Sequence of chain 1.A:
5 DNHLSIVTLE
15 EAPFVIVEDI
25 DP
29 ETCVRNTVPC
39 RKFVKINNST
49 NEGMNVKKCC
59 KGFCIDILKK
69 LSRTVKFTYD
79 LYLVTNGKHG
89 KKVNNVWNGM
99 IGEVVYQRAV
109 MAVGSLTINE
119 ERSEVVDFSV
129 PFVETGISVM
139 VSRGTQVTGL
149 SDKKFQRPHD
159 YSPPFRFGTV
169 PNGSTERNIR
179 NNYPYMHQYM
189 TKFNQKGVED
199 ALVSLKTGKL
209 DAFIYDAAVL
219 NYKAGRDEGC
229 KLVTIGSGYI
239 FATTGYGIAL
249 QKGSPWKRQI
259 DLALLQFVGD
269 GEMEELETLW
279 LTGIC

Binding-site contacts:
Ligand atom N2 contacts residue GLU132 of chain 1.A at 3.5 Å.
Ligand atom C contacts residue LYS143 of chain 1.B at 3.5 Å.
Ligand atom N1 contacts residue TYR144 of chain 1.B at 3.4 Å.
Ligand atom C14 contacts residue PRO141 of chain 1.B at 3.4 Å (hydrophobic).
Ligand atom C13 contacts residue PRO141 of chain 1.B at 3.7 Å (hydrophobic).
Ligand atom C11 contacts residue GLY243 of chain 1.A at 3.5 Å.
Ligand atom C8 contacts residue PRO129 of chain 1.A at 3.6 Å (hydrophobic).
Ligand atom C10 contacts residue THR242 of chain 1.A at 3.3 Å.
Ligand atom C14 contacts residue HIS273 of chain 1.B at 3.6 Å.
Ligand atom O contacts residue TYR144 of chain 1.B at 3.5 Å.
Ligand atom C11 contacts residue THR242 of chain 1.A at 3.7 Å.
Ligand atom C9 contacts residue THR242 of chain 1.A at 3.6 Å.
Ligand atom C10 contacts residue PRO129 of chain 1.A at 3.6 Å (hydrophobic).
Ligand atom C10 contacts residue GLY243 of chain 1.A at 3.5 Å.
Ligand atom C2 contacts residue GLU132 of chain 1.A at 3.7 Å.
Ligand atom C6 contacts residue PRO129 of chain 1.A at 3.7 Å (hydrophobic).
Ligand atom S contacts residue VAL131 of chain 1.A at 3.5 Å.
Ligand atom C5 contacts residue TYR144 of chain 1.B at 3.3 Å (hydrophobic).
Ligand atom O contacts residue PRO141 of chain 1.B at 3.4 Å.
Ligand atom C4 contacts residue TYR144 of chain 1.B at 3.5 Å (hydrophobic).
Ligand atom N1 contacts residue PRO129 of chain 1.A at 3.5 Å.
Ligand atom S contacts residue PHE130 of chain 1.A at 3.7 Å.
Ligand atom C2 contacts residue THR242 of chain 1.A at 3.2 Å.
Ligand atom C11 contacts residue PRO129 of chain 1.A at 3.7 Å (hydrophobic).
Ligand atom C8 contacts residue VAL266 of chain 1.A at 3.6 Å (hydrophobic).
Ligand atom N contacts residue THR242 of chain 1.A at 3.6 Å (h-bond).
Ligand atom C5 contacts residue PRO129 of chain 1.A at 3.6 Å (hydrophobic).
Ligand atom N3 contacts residue PRO129 of chain 1.A at 3.7 Å.
Ligand atom C7 contacts residue TYR144 of chain 1.B at 3.7 Å (hydrophobic).
Ligand atom C6 contacts residue TYR144 of chain 1.B at 3.7 Å (hydrophobic).
Ligand atom C contacts residue TYR144 of chain 1.B at 3.4 Å (hydrophobic).
Ligand atom C1 contacts residue THR241 of chain 1.A at 3.6 Å.
Ligand atom C7 contacts residue PRO129 of chain 1.A at 3.4 Å (hydrophobic).
Ligand atom C5 contacts residue PRO141 of chain 1.B at 3.6 Å (hydrophobic).
Ligand atom C4 contacts residue PRO141 of chain 1.B at 3.5 Å (hydrophobic).
Ligand atom S contacts residue GLU132 of chain 1.A at 3.5 Å (salt-bridge).
Ligand atom C3 contacts residue TYR144 of chain 1.B at 3.7 Å (hydrophobic).
Ligand atom N3 contacts residue TYR144 of chain 1.B at 3.5 Å.
Ligand atom O contacts residue GLY250 of chain 1.B at 3.5 Å.
Ligand atom S contacts residue TYR144 of chain 1.B at 3.7 Å.

Sequence of chain 1.B:
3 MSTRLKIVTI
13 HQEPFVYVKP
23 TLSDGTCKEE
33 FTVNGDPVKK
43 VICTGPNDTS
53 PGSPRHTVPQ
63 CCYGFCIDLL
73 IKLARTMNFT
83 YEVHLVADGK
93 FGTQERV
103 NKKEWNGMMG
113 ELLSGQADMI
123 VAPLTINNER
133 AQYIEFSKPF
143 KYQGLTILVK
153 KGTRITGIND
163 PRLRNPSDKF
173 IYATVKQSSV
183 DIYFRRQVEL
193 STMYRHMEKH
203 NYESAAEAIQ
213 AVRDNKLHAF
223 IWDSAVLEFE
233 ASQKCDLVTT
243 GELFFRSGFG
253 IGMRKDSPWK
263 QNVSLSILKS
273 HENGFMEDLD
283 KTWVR

The small molecule below binds the protein below.
Small molecule (SMILES): CCN(Cc1cc(=O)n2nc(C)sc2n1)c1ccccc1